Binding-site contacts:
Ligand atom O1 contacts residue MET113 of chain 1.A at 3.3 Å.
Ligand atom C8 contacts residue GLN112 of chain 1.A at 3.4 Å.
Ligand atom C17 contacts residue MET50 of chain 1.A at 3.8 Å (hydrophobic).
Ligand atom C9 contacts residue GLN112 of chain 1.A at 3.5 Å.
Ligand atom C4 contacts residue MET50 of chain 1.A at 3.5 Å (hydrophobic).
Ligand atom C14 contacts residue HIS115 of chain 1.A at 3.7 Å.
Ligand atom O contacts residue HIS115 of chain 1.A at 3.3 Å.
Ligand atom CL contacts residue LEU24 of chain 2.A at 3.6 Å.
Ligand atom N1 contacts residue TYR57 of chain 1.A at 3.8 Å.
Ligand atom O1 contacts residue GLU114 of chain 1.A at 3.4 Å (salt-bridge).
Ligand atom C3 contacts residue TYR57 of chain 1.A at 3.8 Å (hydrophobic).
Ligand atom CL contacts residue ARG23 of chain 2.A at 3.5 Å.
Ligand atom C13 contacts residue ALA51 of chain 1.A at 3.5 Å (hydrophobic).
Ligand atom N contacts residue TYR57 of chain 1.A at 3.7 Å.
Ligand atom N3 contacts residue ALA51 of chain 1.A at 3.1 Å (h-bond).
Ligand atom O1 contacts residue HIS115 of chain 1.A at 3.9 Å.
Ligand atom C6 contacts residue GLY54 of chain 1.A at 3.4 Å.
Ligand atom N1 contacts residue MET50 of chain 1.A at 3.0 Å (h-bond).
Ligand atom CL contacts residue TYR57 of chain 1.A at 3.6 Å.
Ligand atom C12 contacts residue ALA51 of chain 1.A at 3.6 Å (hydrophobic).
Ligand atom N4 contacts residue MET50 of chain 1.A at 3.2 Å (h-bond).
Ligand atom N4 contacts residue TYR57 of chain 1.A at 3.9 Å.
Ligand atom N4 contacts residue ASN20 of chain 2.A at 3.9 Å.
Ligand atom C19 contacts residue MET50 of chain 1.A at 3.5 Å (hydrophobic).
Ligand atom O2 contacts residue GLN112 of chain 1.A at 3.5 Å (h-bond).
Ligand atom C11 contacts residue CYS52 of chain 1.A at 3.7 Å (hydrophobic).
Ligand atom C19 contacts residue ASN20 of chain 2.A at 3.8 Å.
Ligand atom N4 contacts residue ALA51 of chain 1.A at 3.4 Å (h-bond).
Ligand atom N2 contacts residue GLN112 of chain 1.A at 3.4 Å (h-bond).
Ligand atom C17 contacts residue ALA51 of chain 1.A at 3.6 Å (hydrophobic).
Ligand atom N3 contacts residue CYS52 of chain 1.A at 3.6 Å.
Ligand atom C7 contacts residue GLY54 of chain 1.A at 3.7 Å.
Ligand atom C17 contacts residue ASN20 of chain 2.A at 3.6 Å.
Ligand atom O2 contacts residue GLU114 of chain 1.A at 3.1 Å (salt-bridge).
Ligand atom N4 contacts residue LEU24 of chain 2.A at 3.6 Å.
Ligand atom C contacts residue TYR57 of chain 1.A at 3.5 Å (hydrophobic).
Ligand atom C3 contacts residue ASN20 of chain 2.A at 3.9 Å.
Ligand atom C5 contacts residue GLY54 of chain 1.A at 3.8 Å.
Ligand atom C19 contacts residue TYR57 of chain 1.A at 3.5 Å (hydrophobic).
Ligand atom C18 contacts residue TYR57 of chain 1.A at 3.5 Å (hydrophobic).

This protein binds this small molecule.
Small molecule (SMILES): C[C@H]1COC(=O)c2c(c3cc(Nc4ccnc(Cl)c4C#N)ccc3n(C)c2=O)N1

Sequence of chain 1.A:
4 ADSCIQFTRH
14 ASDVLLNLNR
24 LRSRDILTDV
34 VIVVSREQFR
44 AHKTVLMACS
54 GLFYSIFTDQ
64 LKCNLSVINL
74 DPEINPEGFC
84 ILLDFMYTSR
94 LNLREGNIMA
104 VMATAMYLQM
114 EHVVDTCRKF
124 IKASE

Sequence of chain 2.A:
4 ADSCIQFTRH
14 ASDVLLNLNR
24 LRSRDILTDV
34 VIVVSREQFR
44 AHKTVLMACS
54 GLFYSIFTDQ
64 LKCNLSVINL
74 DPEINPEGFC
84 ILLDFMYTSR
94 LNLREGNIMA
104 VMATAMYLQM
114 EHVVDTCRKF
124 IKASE